The protein below binds the small molecule below.
Small molecule (SMILES): CC(=O)N[C@H]1[C@H]([C@H](O)[C@H](O)CO)O[C@@](O)(C(=O)O)C[C@@H]1O

Sequence of chain 1.F:
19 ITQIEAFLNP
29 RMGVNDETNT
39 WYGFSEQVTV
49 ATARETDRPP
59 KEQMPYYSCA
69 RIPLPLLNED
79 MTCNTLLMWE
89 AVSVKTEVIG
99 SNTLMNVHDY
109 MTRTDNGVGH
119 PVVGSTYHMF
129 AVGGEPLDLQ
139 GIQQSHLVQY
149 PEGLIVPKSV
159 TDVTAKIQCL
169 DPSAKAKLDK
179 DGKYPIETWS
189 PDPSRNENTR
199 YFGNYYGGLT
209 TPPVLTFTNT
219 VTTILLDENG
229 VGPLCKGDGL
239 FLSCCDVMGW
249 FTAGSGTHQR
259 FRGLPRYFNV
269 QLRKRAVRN

Binding-site contacts:
Ligand atom C11 contacts residue ALA49 of chain 1.G at 3.7 Å (hydrophobic).
Ligand atom O10 contacts residue ALA49 of chain 1.G at 3.5 Å.
Ligand atom C11 contacts residue THR47 of chain 1.G at 3.8 Å.
Ligand atom O1A contacts residue THR47 of chain 1.G at 3.9 Å.
Ligand atom C11 contacts residue HIS106 of chain 1.F at 3.7 Å.
Ligand atom C7 contacts residue THR47 of chain 1.G at 3.8 Å.
Ligand atom O7 contacts residue THR50 of chain 1.G at 3.7 Å.
Ligand atom N5 contacts residue ARG56 of chain 1.G at 3.4 Å (salt-bridge).
Ligand atom C7 contacts residue VAL48 of chain 1.G at 3.2 Å (hydrophobic).
Ligand atom O10 contacts residue ARG56 of chain 1.G at 3.1 Å (salt-bridge).
Ligand atom O10 contacts residue THR54 of chain 1.G at 3.3 Å (h-bond).
Ligand atom O4 contacts residue PRO58 of chain 1.G at 4.2 Å.
Ligand atom N5 contacts residue THR47 of chain 1.G at 3.0 Å (h-bond).
Ligand atom C10 contacts residue ALA49 of chain 1.G at 3.9 Å (hydrophobic).
Ligand atom C11 contacts residue PRO57 of chain 1.G at 3.7 Å (hydrophobic).
Ligand atom C6 contacts residue THR47 of chain 1.G at 3.7 Å.
Ligand atom C11 contacts residue ARG56 of chain 1.G at 3.5 Å.
Ligand atom C8 contacts residue VAL48 of chain 1.G at 3.8 Å (hydrophobic).
Ligand atom C4 contacts residue PRO58 of chain 1.G at 4.4 Å (hydrophobic).
Ligand atom C10 contacts residue ARG56 of chain 1.G at 3.3 Å.
Ligand atom O7 contacts residue VAL48 of chain 1.G at 2.9 Å (h-bond).
Ligand atom O9 contacts residue ARG111 of chain 1.F at 2.8 Å (salt-bridge).
Ligand atom C4 contacts residue ARG56 of chain 1.G at 3.6 Å.
Ligand atom C5 contacts residue ARG56 of chain 1.G at 4.1 Å.
Ligand atom C10 contacts residue VAL48 of chain 1.G at 4.2 Å (hydrophobic).
Ligand atom C4 contacts residue THR47 of chain 1.G at 4.2 Å.
Ligand atom C8 contacts residue THR47 of chain 1.G at 4.1 Å.
Ligand atom O10 contacts residue ASP55 of chain 1.G at 3.8 Å.
Ligand atom C10 contacts residue PRO57 of chain 1.G at 4.2 Å (hydrophobic).
Ligand atom O9 contacts residue VAL48 of chain 1.G at 3.0 Å (h-bond).
Ligand atom C11 contacts residue VAL48 of chain 1.G at 4.1 Å (hydrophobic).
Ligand atom O9 contacts residue THR47 of chain 1.G at 3.7 Å.
Ligand atom C10 contacts residue THR47 of chain 1.G at 4.0 Å.
Ligand atom C11 contacts residue ASP55 of chain 1.G at 3.8 Å.
Ligand atom C9 contacts residue ARG111 of chain 1.F at 3.6 Å.
Ligand atom O7 contacts residue ALA49 of chain 1.G at 4.1 Å.
Ligand atom C9 contacts residue VAL48 of chain 1.G at 3.2 Å (hydrophobic).
Ligand atom O4 contacts residue ARG56 of chain 1.G at 2.6 Å (salt-bridge).
Ligand atom C5 contacts residue THR47 of chain 1.G at 3.8 Å.
Ligand atom O8 contacts residue THR47 of chain 1.G at 3.5 Å.

Sequence of chain 1.G:
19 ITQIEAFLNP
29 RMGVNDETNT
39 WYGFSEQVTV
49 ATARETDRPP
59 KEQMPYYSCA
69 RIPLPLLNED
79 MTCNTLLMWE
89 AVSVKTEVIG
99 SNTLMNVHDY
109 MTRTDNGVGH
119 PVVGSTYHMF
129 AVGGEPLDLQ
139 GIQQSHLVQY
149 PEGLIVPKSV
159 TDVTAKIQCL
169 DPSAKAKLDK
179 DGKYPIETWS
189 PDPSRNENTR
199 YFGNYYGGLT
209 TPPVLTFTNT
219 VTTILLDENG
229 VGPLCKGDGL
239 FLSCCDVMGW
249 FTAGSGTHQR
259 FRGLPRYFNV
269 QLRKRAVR